Sequence of chain 1.A:
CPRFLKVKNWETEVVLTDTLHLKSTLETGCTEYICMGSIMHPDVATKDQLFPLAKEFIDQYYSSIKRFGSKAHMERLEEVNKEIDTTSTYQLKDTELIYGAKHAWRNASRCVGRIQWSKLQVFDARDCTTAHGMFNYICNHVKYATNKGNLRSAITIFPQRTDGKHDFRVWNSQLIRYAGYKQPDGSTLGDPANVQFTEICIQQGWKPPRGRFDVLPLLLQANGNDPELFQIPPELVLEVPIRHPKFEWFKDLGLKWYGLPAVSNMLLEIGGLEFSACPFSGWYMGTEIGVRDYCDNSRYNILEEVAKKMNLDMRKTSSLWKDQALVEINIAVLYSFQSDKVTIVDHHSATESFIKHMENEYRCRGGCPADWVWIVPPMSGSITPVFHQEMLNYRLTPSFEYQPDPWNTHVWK

A small-molecule ligand and the protein it binds are described below.
Small molecule (SMILES): CN(C)c1ccc(CCNCc2ccc3ccc(N)nc3c2)cc1

Binding-site contacts:
Ligand atom C07 contacts residue HEM1 of chain 1.G at 3.7 Å.
Ligand atom N02 contacts residue HEM1 of chain 1.G at 3.6 Å.
Ligand atom N02 contacts residue TYR292 of chain 1.B at 3.8 Å.
Ligand atom C29 contacts residue HIS41 of chain 1.B at 3.9 Å.
Ligand atom C05 contacts residue HEM1 of chain 1.G at 3.8 Å.
Ligand atom N12 contacts residue HEM1 of chain 1.G at 2.9 Å (h-bond).
Ligand atom C14 contacts residue TRP382 of chain 1.B at 3.8 Å (hydrophobic).
Ligand atom C08 contacts residue VAL271 of chain 1.B at 3.5 Å (hydrophobic).
Ligand atom C21 contacts residue HEM1 of chain 1.G at 3.6 Å.
Ligand atom N02 contacts residue TRP291 of chain 1.B at 2.5 Å (h-bond).
Ligand atom C11 contacts residue HEM1 of chain 1.G at 3.0 Å.
Ligand atom C29 contacts residue MET40 of chain 1.B at 3.9 Å (hydrophobic).
Ligand atom C10 contacts residue HEM1 of chain 1.G at 4.1 Å.
Ligand atom C02 contacts residue GLU296 of chain 1.B at 3.3 Å.
Ligand atom C29 contacts residue TRP10 of chain 1.A at 3.6 Å (hydrophobic).
Ligand atom C11 contacts residue VAL271 of chain 1.B at 4.1 Å (hydrophobic).
Ligand atom N01 contacts residue HEM1 of chain 1.G at 4.1 Å.
Ligand atom C04 contacts residue HEM1 of chain 1.G at 3.3 Å.
Ligand atom C09 contacts residue GLU296 of chain 1.B at 3.3 Å.
Ligand atom C03 contacts residue HEM1 of chain 1.G at 2.9 Å.
Ligand atom C06 contacts residue VAL271 of chain 1.B at 3.5 Å (hydrophobic).
Ligand atom C26 contacts residue HEM1 of chain 1.G at 3.2 Å.
Ligand atom C13 contacts residue HEM1 of chain 1.G at 3.2 Å.
Ligand atom N02 contacts residue PRO269 of chain 1.B at 3.9 Å.
Ligand atom C26 contacts residue TYR410 of chain 1.B at 3.7 Å (hydrophobic).
Ligand atom C02 contacts residue HEM1 of chain 1.G at 3.7 Å.
Ligand atom C10 contacts residue GLU296 of chain 1.B at 3.4 Å.
Ligand atom C25 contacts residue TYR410 of chain 1.B at 3.7 Å (hydrophobic).
Ligand atom C07 contacts residue VAL271 of chain 1.B at 3.2 Å (hydrophobic).
Ligand atom C21 contacts residue TRP382 of chain 1.B at 3.9 Å (hydrophobic).
Ligand atom C14 contacts residue HEM1 of chain 1.G at 3.1 Å.
Ligand atom C28 contacts residue HIS41 of chain 1.B at 3.2 Å.
Ligand atom N02 contacts residue GLU296 of chain 1.B at 2.7 Å (salt-bridge).
Ligand atom C06 contacts residue HEM1 of chain 1.G at 3.6 Å.
Ligand atom C08 contacts residue HEM1 of chain 1.G at 3.6 Å.
Ligand atom C06 contacts residue PHE288 of chain 1.B at 3.9 Å (hydrophobic).
Ligand atom C09 contacts residue HEM1 of chain 1.G at 3.5 Å.
Ligand atom N01 contacts residue GLU296 of chain 1.B at 2.6 Å (salt-bridge).
Ligand atom C02 contacts residue TRP291 of chain 1.B at 3.7 Å (hydrophobic).
Ligand atom N27 contacts residue HIS41 of chain 1.B at 3.6 Å (h-bond).

Sequence of chain 1.B:
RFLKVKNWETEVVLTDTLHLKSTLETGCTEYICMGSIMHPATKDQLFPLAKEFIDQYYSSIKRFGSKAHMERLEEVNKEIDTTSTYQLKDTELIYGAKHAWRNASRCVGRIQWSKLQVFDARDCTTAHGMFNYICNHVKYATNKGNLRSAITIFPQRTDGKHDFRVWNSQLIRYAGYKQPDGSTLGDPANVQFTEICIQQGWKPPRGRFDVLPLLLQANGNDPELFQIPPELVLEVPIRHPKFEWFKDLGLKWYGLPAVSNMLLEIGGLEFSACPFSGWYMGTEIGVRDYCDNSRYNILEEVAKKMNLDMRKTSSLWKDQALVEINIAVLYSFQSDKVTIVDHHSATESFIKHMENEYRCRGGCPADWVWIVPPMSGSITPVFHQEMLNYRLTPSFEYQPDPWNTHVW